Sequence of chain 58.F:
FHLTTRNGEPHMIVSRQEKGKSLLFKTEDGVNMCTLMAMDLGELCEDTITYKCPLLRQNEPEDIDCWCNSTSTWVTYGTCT

The small molecule below binds the protein below.
Small molecule (SMILES): CC(=O)N[C@@H]1[C@@H](O)[C@H](O)[C@@H](CO)O[C@H]1O

Binding-site contacts:
Ligand atom N2 contacts residue ASN75 of chain 58.E at 3.0 Å (h-bond).
Ligand atom O6 contacts residue THR48 of chain 58.F at 4.0 Å.
Ligand atom C5 contacts residue ASN75 of chain 58.E at 3.2 Å.
Ligand atom O6 contacts residue NAG1 of chain 58.Z at 4.1 Å.
Ligand atom C6 contacts residue ASN75 of chain 58.E at 3.8 Å.
Ligand atom C3 contacts residue NAG1 of chain 58.Z at 3.3 Å.
Ligand atom C1 contacts residue ASN75 of chain 58.E at 1.3 Å.
Ligand atom O6 contacts residue GLU46 of chain 58.F at 3.8 Å.
Ligand atom C7 contacts residue MET126 of chain 58.E at 3.8 Å (hydrophobic).
Ligand atom O6 contacts residue ASN75 of chain 58.E at 3.8 Å.
Ligand atom O3 contacts residue NAG1 of chain 58.Z at 2.4 Å (h-bond).
Ligand atom C4 contacts residue ASN75 of chain 58.E at 4.0 Å.
Ligand atom C8 contacts residue PHE98 of chain 58.E at 3.6 Å (hydrophobic).
Ligand atom O7 contacts residue ASN75 of chain 58.E at 3.2 Å (h-bond).
Ligand atom C8 contacts residue ASN75 of chain 58.E at 3.0 Å.
Ligand atom C5 contacts residue NAG1 of chain 58.Z at 3.7 Å.
Ligand atom C3 contacts residue ASN75 of chain 58.E at 3.5 Å.
Ligand atom O5 contacts residue THR48 of chain 58.F at 4.0 Å.
Ligand atom C7 contacts residue ASN75 of chain 58.E at 2.8 Å.
Ligand atom C2 contacts residue NAG1 of chain 58.Z at 4.1 Å.
Ligand atom O6 contacts residue CYS45 of chain 58.F at 3.4 Å (h-bond).
Ligand atom C2 contacts residue ASN75 of chain 58.E at 2.6 Å.
Ligand atom O4 contacts residue NAG1 of chain 58.Z at 1.6 Å.
Ligand atom C6 contacts residue CYS45 of chain 58.F at 4.4 Å (hydrophobic).
Ligand atom C8 contacts residue MET126 of chain 58.E at 3.7 Å (hydrophobic).
Ligand atom C4 contacts residue NAG1 of chain 58.Z at 2.9 Å.
Ligand atom C6 contacts residue NAG1 of chain 58.Z at 3.4 Å.
Ligand atom O7 contacts residue MET126 of chain 58.E at 3.1 Å.
Ligand atom O5 contacts residue ASN75 of chain 58.E at 2.1 Å (h-bond).
Ligand atom C6 contacts residue THR48 of chain 58.F at 4.4 Å.

Sequence of chain 58.E:
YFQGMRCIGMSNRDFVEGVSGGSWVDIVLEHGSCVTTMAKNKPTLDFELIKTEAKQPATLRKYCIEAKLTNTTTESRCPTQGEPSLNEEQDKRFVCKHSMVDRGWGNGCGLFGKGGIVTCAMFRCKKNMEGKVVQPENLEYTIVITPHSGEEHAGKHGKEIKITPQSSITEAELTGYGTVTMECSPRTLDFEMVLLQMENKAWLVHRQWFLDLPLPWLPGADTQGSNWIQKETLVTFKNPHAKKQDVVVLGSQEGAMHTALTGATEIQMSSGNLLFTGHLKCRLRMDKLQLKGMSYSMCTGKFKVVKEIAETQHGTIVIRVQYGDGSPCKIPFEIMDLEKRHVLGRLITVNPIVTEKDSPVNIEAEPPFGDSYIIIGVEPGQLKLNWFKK